Sequence of chain 1.B:
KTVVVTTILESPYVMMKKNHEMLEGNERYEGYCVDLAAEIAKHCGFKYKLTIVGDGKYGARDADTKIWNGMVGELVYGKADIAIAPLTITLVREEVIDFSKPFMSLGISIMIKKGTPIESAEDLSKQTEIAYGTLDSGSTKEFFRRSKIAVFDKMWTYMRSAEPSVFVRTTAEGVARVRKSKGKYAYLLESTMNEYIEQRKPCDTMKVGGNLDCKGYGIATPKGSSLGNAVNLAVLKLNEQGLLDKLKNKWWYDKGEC

The protein below binds the small molecule below.
Small molecule (SMILES): O=c1[nH]c2cc(C(F)(F)F)c(N3CCOCC3)cc2n(CP(=O)(O)O)c1=O

Binding-site contacts:
Ligand atom OAA contacts residue ARG108 of chain 1.B at 2.7 Å (salt-bridge).
Ligand atom CAZ contacts residue TYR232 of chain 1.B at 3.7 Å (hydrophobic).
Ligand atom OAE contacts residue SER154 of chain 1.B at 2.7 Å (h-bond).
Ligand atom FAH contacts residue MET208 of chain 1.B at 3.5 Å.
Ligand atom FAG contacts residue TYR232 of chain 1.B at 3.4 Å.
Ligand atom FAH contacts residue GLU25 of chain 1.B at 3.0 Å.
Ligand atom NAP contacts residue TYR73 of chain 1.B at 3.4 Å.
Ligand atom OAD contacts residue SER154 of chain 1.B at 3.0 Å (h-bond).
Ligand atom FAF contacts residue PRO101 of chain 1.B at 3.6 Å.
Ligand atom CAJ contacts residue TYR73 of chain 1.B at 3.3 Å (hydrophobic).
Ligand atom OAQ contacts residue MET208 of chain 1.B at 3.5 Å.
Ligand atom CAJ contacts residue PRO101 of chain 1.B at 3.5 Å (hydrophobic).
Ligand atom NAP contacts residue PRO101 of chain 1.B at 2.7 Å (h-bond).
Ligand atom CAT contacts residue ARG108 of chain 1.B at 3.7 Å.
Ligand atom CAS contacts residue TYR73 of chain 1.B at 3.5 Å (hydrophobic).
Ligand atom NAY contacts residue TYR73 of chain 1.B at 3.7 Å.
Ligand atom NAP contacts residue THR103 of chain 1.B at 3.3 Å (h-bond).
Ligand atom OAA contacts residue LEU102 of chain 1.B at 3.4 Å.
Ligand atom CAM contacts residue GLU205 of chain 1.B at 3.0 Å.
Ligand atom CAL contacts residue THR186 of chain 1.B at 3.7 Å.
Ligand atom FAH contacts residue TYR73 of chain 1.B at 3.5 Å.
Ligand atom CAT contacts residue TYR73 of chain 1.B at 3.5 Å (hydrophobic).
Ligand atom FAF contacts residue TYR28 of chain 1.B at 3.5 Å.
Ligand atom OAB contacts residue ARG108 of chain 1.B at 2.6 Å (salt-bridge).
Ligand atom CAT contacts residue THR103 of chain 1.B at 3.1 Å.
Ligand atom OAC contacts residue SER154 of chain 1.B at 3.5 Å (h-bond).
Ligand atom CAV contacts residue PRO101 of chain 1.B at 3.6 Å (hydrophobic).
Ligand atom CAK contacts residue THR186 of chain 1.B at 3.6 Å.
Ligand atom OAQ contacts residue THR186 of chain 1.B at 3.0 Å.
Ligand atom CAK contacts residue GLU205 of chain 1.B at 3.4 Å.
Ligand atom CAJ contacts residue TYR232 of chain 1.B at 3.6 Å (hydrophobic).
Ligand atom PBA contacts residue SER154 of chain 1.B at 3.3 Å.
Ligand atom CAL contacts residue MET208 of chain 1.B at 3.6 Å (hydrophobic).
Ligand atom OAA contacts residue THR103 of chain 1.B at 2.8 Å (h-bond).
Ligand atom CAV contacts residue TYR73 of chain 1.B at 3.4 Å (hydrophobic).
Ligand atom CAU contacts residue ARG108 of chain 1.B at 3.5 Å.
Ligand atom FAF contacts residue TYR232 of chain 1.B at 3.2 Å.
Ligand atom OAD contacts residue GLY153 of chain 1.B at 3.4 Å.
Ligand atom OAC contacts residue GLU205 of chain 1.B at 2.6 Å (salt-bridge).
Ligand atom CAW contacts residue TYR73 of chain 1.B at 3.5 Å (hydrophobic).